The small molecule below binds the protein below.
Small molecule (SMILES): Nc1nc2c(ncn2[C@@H]2O[C@H](CO[P](=O)(O)O[P](=O)(O)NP(=O)(O)O)[C@@H](O)[C@H]2O)c(=O)[nH]1

Binding-site contacts:
Ligand atom O1B contacts residue LYS20 of chain 1.A at 2.8 Å (salt-bridge).
Ligand atom O6 contacts residue ASN124 of chain 1.A at 3.4 Å (h-bond).
Ligand atom O3G contacts residue GLY65 of chain 1.A at 2.8 Å (h-bond).
Ligand atom N7 contacts residue SER22 of chain 1.A at 3.6 Å.
Ligand atom O1B contacts residue VAL18 of chain 1.A at 3.2 Å (h-bond).
Ligand atom O3G contacts residue GLY16 of chain 1.A at 3.6 Å.
Ligand atom O3' contacts residue SER34 of chain 1.A at 2.7 Å (h-bond).
Ligand atom N7 contacts residue ASN124 of chain 1.A at 3.2 Å (h-bond).
Ligand atom O1A contacts residue SER22 of chain 1.A at 2.6 Å (h-bond).
Ligand atom O2G contacts residue THR39 of chain 1.A at 2.7 Å (h-bond).
Ligand atom O2B contacts residue MG1 of chain 1.B at 2.1 Å.
Ligand atom O6 contacts residue SER154 of chain 1.A at 3.2 Å.
Ligand atom C8 contacts residue SER22 of chain 1.A at 3.2 Å.
Ligand atom O6 contacts residue ALA155 of chain 1.A at 2.9 Å (h-bond).
Ligand atom PG contacts residue MG1 of chain 1.B at 3.2 Å.
Ligand atom N1 contacts residue ASP127 of chain 1.A at 3.0 Å (salt-bridge).
Ligand atom N3B contacts residue MG1 of chain 1.B at 3.3 Å.
Ligand atom O2' contacts residue SER34 of chain 1.A at 3.0 Å (h-bond).
Ligand atom O4' contacts residue LYS125 of chain 1.A at 2.6 Å (salt-bridge).
Ligand atom C5' contacts residue GLY17 of chain 1.A at 3.5 Å.
Ligand atom O1G contacts residue GLY16 of chain 1.A at 3.5 Å.
Ligand atom O1G contacts residue HIS38 of chain 1.A at 2.7 Å (h-bond).
Ligand atom C1' contacts residue LYS125 of chain 1.A at 3.6 Å.
Ligand atom O2G contacts residue MG1 of chain 1.B at 2.1 Å.
Ligand atom N2 contacts residue ASP127 of chain 1.A at 2.9 Å (salt-bridge).
Ligand atom O6 contacts residue LYS156 of chain 1.A at 3.2 Å (salt-bridge).
Ligand atom O2' contacts residue PHE32 of chain 1.A at 3.4 Å.
Ligand atom N1 contacts residue LYS156 of chain 1.A at 3.5 Å.
Ligand atom PB contacts residue MG1 of chain 1.B at 3.2 Å.
Ligand atom O6 contacts residue ASP127 of chain 1.A at 3.3 Å (salt-bridge).
Ligand atom O3G contacts residue LYS20 of chain 1.A at 2.7 Å (salt-bridge).
Ligand atom N2 contacts residue LYS128 of chain 1.A at 3.1 Å.
Ligand atom O1B contacts residue GLY19 of chain 1.A at 3.1 Å (h-bond).
Ligand atom O2B contacts residue SER21 of chain 1.A at 2.9 Å (h-bond).
Ligand atom O2A contacts residue ALA36 of chain 1.A at 3.2 Å.
Ligand atom O3A contacts residue GLY19 of chain 1.A at 3.3 Å (h-bond).
Ligand atom O2' contacts residue ASP33 of chain 1.A at 2.6 Å (salt-bridge).
Ligand atom O5' contacts residue SER22 of chain 1.A at 3.6 Å (h-bond).
Ligand atom N3B contacts residue GLY17 of chain 1.A at 3.2 Å (h-bond).
Ligand atom N7 contacts residue ALA155 of chain 1.A at 3.5 Å.

Sequence of chain 1.A:
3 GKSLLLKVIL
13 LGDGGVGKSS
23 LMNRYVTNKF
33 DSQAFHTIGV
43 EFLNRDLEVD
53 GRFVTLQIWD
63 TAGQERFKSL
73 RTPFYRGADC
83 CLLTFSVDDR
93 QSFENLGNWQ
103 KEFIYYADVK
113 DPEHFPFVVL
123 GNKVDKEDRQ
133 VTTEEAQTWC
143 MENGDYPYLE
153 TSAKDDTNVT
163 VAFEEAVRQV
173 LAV